Sequence of chain 2.B:
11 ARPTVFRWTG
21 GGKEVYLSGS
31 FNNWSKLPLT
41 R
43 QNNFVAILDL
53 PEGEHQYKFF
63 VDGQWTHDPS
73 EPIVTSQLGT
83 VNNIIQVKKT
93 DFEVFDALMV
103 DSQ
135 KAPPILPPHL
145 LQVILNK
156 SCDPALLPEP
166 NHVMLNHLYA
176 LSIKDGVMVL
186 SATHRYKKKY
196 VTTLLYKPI

Binding-site contacts:
Ligand atom C13 contacts residue ILE48 of chain 2.A at 3.7 Å (hydrophobic).
Ligand atom C5 contacts residue ILE48 of chain 2.A at 3.9 Å (hydrophobic).
Ligand atom O1 contacts residue VAL47 of chain 2.B at 3.6 Å.
Ligand atom N2 contacts residue VAL47 of chain 2.B at 3.6 Å.
Ligand atom C23 contacts residue ASN45 of chain 2.B at 3.9 Å.
Ligand atom C8 contacts residue ASN45 of chain 2.B at 3.2 Å.
Ligand atom C4 contacts residue LYS33 of chain 2.A at 3.6 Å.
Ligand atom N3 contacts residue ASP90 of chain 2.A at 2.8 Å (salt-bridge).
Ligand atom C12 contacts residue ASP90 of chain 2.A at 3.7 Å.
Ligand atom O6 contacts residue ASN44 of chain 2.B at 3.1 Å (h-bond).
Ligand atom N2 contacts residue SEP42 of chain 2.B at 3.8 Å.
Ligand atom CL1 contacts residue ILE49 of chain 2.B at 3.7 Å.
Ligand atom N1 contacts residue VAL13 of chain 2.A at 3.9 Å.
Ligand atom N3 contacts residue ARG17 of chain 2.B at 3.2 Å (salt-bridge).
Ligand atom C15 contacts residue ARG17 of chain 2.B at 3.3 Å.
Ligand atom C5 contacts residue LYS33 of chain 2.A at 3.8 Å.
Ligand atom C8 contacts residue SEP42 of chain 2.B at 3.8 Å.
Ligand atom CL1 contacts residue VAL47 of chain 2.B at 3.8 Å.
Ligand atom C1 contacts residue GLY21 of chain 2.A at 3.3 Å.
Ligand atom O5 contacts residue THR19 of chain 2.B at 3.9 Å.
Ligand atom O4 contacts residue ASN45 of chain 2.B at 3.7 Å.
Ligand atom C11 contacts residue ARG17 of chain 2.B at 3.7 Å.
Ligand atom C15 contacts residue ASP90 of chain 2.A at 3.7 Å.
Ligand atom C12 contacts residue ILE48 of chain 2.A at 3.7 Å (hydrophobic).
Ligand atom C2 contacts residue THR40 of chain 2.B at 3.9 Å.
Ligand atom C6 contacts residue VAL47 of chain 2.B at 3.9 Å (hydrophobic).
Ligand atom C16 contacts residue ARG17 of chain 2.B at 3.8 Å.
Ligand atom C12 contacts residue ARG17 of chain 2.B at 3.8 Å.
Ligand atom C2 contacts residue VAL13 of chain 2.A at 3.8 Å (hydrophobic).
Ligand atom C3 contacts residue LYS33 of chain 2.A at 3.7 Å.
Ligand atom C7 contacts residue VAL47 of chain 2.B at 3.5 Å (hydrophobic).
Ligand atom CL1 contacts residue VAL15 of chain 2.B at 3.9 Å.
Ligand atom CL1 contacts residue PHE92 of chain 2.A at 3.9 Å.
Ligand atom C1 contacts residue LYS33 of chain 2.A at 3.4 Å.
Ligand atom C8 contacts residue VAL47 of chain 2.B at 3.6 Å (hydrophobic).
Ligand atom N1 contacts residue LYS33 of chain 2.A at 3.9 Å.
Ligand atom C13 contacts residue ASP90 of chain 2.A at 3.8 Å.
Ligand atom C1 contacts residue LEU20 of chain 2.A at 3.5 Å (hydrophobic).
Ligand atom O2 contacts residue LYS31 of chain 2.A at 3.3 Å (salt-bridge).
Ligand atom N3 contacts residue ILE48 of chain 2.A at 3.9 Å.

Sequence of chain 2.A:
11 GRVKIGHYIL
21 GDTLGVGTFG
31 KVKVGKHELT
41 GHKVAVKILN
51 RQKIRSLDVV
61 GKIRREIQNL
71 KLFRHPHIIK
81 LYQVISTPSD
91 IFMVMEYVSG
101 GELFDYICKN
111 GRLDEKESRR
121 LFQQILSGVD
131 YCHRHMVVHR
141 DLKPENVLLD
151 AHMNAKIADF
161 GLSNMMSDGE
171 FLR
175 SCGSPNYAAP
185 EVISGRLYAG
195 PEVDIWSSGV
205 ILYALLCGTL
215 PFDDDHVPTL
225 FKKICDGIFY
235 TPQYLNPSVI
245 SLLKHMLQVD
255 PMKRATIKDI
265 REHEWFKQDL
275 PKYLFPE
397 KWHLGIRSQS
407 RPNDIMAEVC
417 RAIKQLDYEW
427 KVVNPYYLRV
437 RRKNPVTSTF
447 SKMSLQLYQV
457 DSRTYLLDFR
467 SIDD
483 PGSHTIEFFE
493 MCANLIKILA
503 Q

The small molecule below binds the protein below.
Small molecule (SMILES): COc1nc(N(C)C)ccc1-c1cc2c(C(=O)O[C@@H]3O[C@H](C(=O)O)[C@@H](O)[C@H](O)[C@H]3O)c[nH]c2cc1Cl